Binding-site contacts:
Ligand atom O3' contacts residue GLU140 of chain 52.F at 4.4 Å.
Ligand atom C5' contacts residue ARG90 of chain 52.F at 4.3 Å.
Ligand atom C1' contacts residue LYS143 of chain 52.F at 3.2 Å.
Ligand atom C8 contacts residue TRP47 of chain 52.F at 3.6 Å (hydrophobic).
Ligand atom O4' contacts residue TRP47 of chain 52.F at 3.4 Å.
Ligand atom C1' contacts residue GLU140 of chain 52.F at 2.7 Å.
Ligand atom C2 contacts residue TRP47 of chain 52.F at 3.4 Å (hydrophobic).
Ligand atom O2' contacts residue GLU140 of chain 52.F at 2.3 Å (salt-bridge).
Ligand atom N3 contacts residue TRP47 of chain 52.F at 3.4 Å.
Ligand atom N1 contacts residue TRP47 of chain 52.F at 3.7 Å.
Ligand atom C3' contacts residue GLU140 of chain 52.F at 3.8 Å.
Ligand atom C6 contacts residue TRP47 of chain 52.F at 3.7 Å (hydrophobic).
Ligand atom C5 contacts residue TRP47 of chain 52.F at 3.8 Å (hydrophobic).
Ligand atom O4' contacts residue GLU140 of chain 52.F at 3.0 Å (salt-bridge).
Ligand atom N6 contacts residue TRP47 of chain 52.F at 4.2 Å.
Ligand atom O4' contacts residue LYS143 of chain 52.F at 4.4 Å.
Ligand atom C1' contacts residue TRP47 of chain 52.F at 3.7 Å (hydrophobic).
Ligand atom C2' contacts residue LYS143 of chain 52.F at 3.7 Å.
Ligand atom N7 contacts residue LYS143 of chain 52.F at 3.8 Å.
Ligand atom C2' contacts residue GLU140 of chain 52.F at 3.0 Å.
Ligand atom O4' contacts residue LYS143 of chain 52.F at 4.2 Å.
Ligand atom N9 contacts residue TRP47 of chain 52.F at 3.3 Å.
Ligand atom N9 contacts residue GLU140 of chain 52.F at 4.1 Å.
Ligand atom N7 contacts residue TRP47 of chain 52.F at 3.6 Å.
Ligand atom N9 contacts residue LYS143 of chain 52.F at 3.2 Å (salt-bridge).
Ligand atom C4' contacts residue GLU140 of chain 52.F at 3.4 Å.
Ligand atom O2' contacts residue LYS143 of chain 52.F at 3.8 Å.
Ligand atom C8 contacts residue LYS143 of chain 52.F at 2.7 Å.
Ligand atom C4 contacts residue TRP47 of chain 52.F at 3.3 Å (hydrophobic).

Sequence of chain 52.F:
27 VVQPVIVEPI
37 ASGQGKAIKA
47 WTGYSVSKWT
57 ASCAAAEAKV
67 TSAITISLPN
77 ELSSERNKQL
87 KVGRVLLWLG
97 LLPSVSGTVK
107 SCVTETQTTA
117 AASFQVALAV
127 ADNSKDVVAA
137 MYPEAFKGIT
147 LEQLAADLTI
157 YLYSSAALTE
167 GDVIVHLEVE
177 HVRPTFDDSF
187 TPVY

A small-molecule ligand and the protein it binds are described below.
Small molecule (SMILES): Nc1ncnc2c1ncn2[C@@H]1O[C@H]([C@@H]2O[C@@H]3[C@H](O[P](=O)(O)O2)[C@@H](CO[P](=O)(O)O[C@H]2[C@@H](O)[C@H](n4cnc5c(N)ncnc54)O[C@@H]2COP(=O)=O)O[C@H]3n2ccc(=O)[nH]c2=O)[C@@H](O[P](=O)(O)OC[C@H]2O[C@@H](n3ccc(=O)[nH]c3=O)[C@H](O)[C@@H]2O)[C@H]1O